Sequence of chain 1.C:
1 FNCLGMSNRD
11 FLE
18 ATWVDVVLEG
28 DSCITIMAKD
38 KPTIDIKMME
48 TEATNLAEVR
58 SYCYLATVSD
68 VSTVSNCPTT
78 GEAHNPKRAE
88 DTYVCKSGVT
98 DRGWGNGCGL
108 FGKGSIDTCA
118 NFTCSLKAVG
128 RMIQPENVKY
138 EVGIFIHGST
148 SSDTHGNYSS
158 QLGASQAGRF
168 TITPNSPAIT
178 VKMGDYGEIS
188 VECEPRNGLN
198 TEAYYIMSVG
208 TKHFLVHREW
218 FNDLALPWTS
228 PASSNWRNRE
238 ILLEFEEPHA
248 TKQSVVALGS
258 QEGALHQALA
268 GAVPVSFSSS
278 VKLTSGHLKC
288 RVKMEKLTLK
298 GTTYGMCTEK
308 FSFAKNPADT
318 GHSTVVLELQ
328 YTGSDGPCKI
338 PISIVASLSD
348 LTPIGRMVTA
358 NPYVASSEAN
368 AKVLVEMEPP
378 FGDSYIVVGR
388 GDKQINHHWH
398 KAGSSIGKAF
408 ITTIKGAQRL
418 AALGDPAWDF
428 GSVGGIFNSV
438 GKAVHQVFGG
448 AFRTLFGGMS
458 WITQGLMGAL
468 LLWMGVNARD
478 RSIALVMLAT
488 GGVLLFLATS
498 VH

Binding-site contacts:
Ligand atom C8 contacts residue ASN154 of chain 1.C at 3.8 Å.
Ligand atom O5 contacts residue SER156 of chain 1.C at 4.3 Å.
Ligand atom O5 contacts residue SER157 of chain 1.C at 3.5 Å (h-bond).
Ligand atom C6 contacts residue SER157 of chain 1.C at 4.1 Å.
Ligand atom C7 contacts residue ASN154 of chain 1.C at 3.4 Å.
Ligand atom C4 contacts residue ASN154 of chain 1.C at 4.2 Å.
Ligand atom C5 contacts residue SER157 of chain 1.C at 4.3 Å.
Ligand atom C5 contacts residue SER156 of chain 1.C at 4.4 Å.
Ligand atom C3 contacts residue ASN154 of chain 1.C at 3.9 Å.
Ligand atom C1 contacts residue SER156 of chain 1.C at 4.1 Å.
Ligand atom O5 contacts residue ASN154 of chain 1.C at 2.3 Å (h-bond).
Ligand atom N2 contacts residue ASN154 of chain 1.C at 3.1 Å (h-bond).
Ligand atom O7 contacts residue ASN154 of chain 1.C at 3.8 Å.
Ligand atom O6 contacts residue SER157 of chain 1.C at 4.4 Å.
Ligand atom C1 contacts residue SER157 of chain 1.C at 4.2 Å.
Ligand atom C5 contacts residue ASN154 of chain 1.C at 3.6 Å.
Ligand atom C1 contacts residue ASN154 of chain 1.C at 1.4 Å.
Ligand atom C2 contacts residue ASN154 of chain 1.C at 2.5 Å.

This protein binds this small molecule.
Small molecule (SMILES): CC(=O)N[C@@H]1[C@@H](O)[C@H](O)[C@@H](CO)O[C@H]1O